This protein binds this small molecule.
Small molecule (SMILES): O=c1ccc2nc3ccc(O)cc3oc-2c1

Sequence of chain 1.B:
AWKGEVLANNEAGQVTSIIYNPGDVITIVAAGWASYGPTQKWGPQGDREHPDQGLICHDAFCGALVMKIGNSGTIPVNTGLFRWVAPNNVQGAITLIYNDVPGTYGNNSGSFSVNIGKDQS

Binding-site contacts:
Ligand atom C29 contacts residue HIS50 of chain 1.B at 3.1 Å.
Ligand atom C23 contacts residue PRO51 of chain 1.B at 4.4 Å (hydrophobic).
Ligand atom O6 contacts residue TYR36 of chain 1.B at 3.7 Å.
Ligand atom C28 contacts residue HIS50 of chain 1.B at 3.3 Å.
Ligand atom O6 contacts residue GAL1 of chain 1.J at 1.4 Å.
Ligand atom C30 contacts residue GAL1 of chain 1.J at 2.3 Å.
Ligand atom C27 contacts residue HIS50 of chain 1.B at 4.2 Å.
Ligand atom C31 contacts residue GAL1 of chain 1.J at 3.5 Å.
Ligand atom C24 contacts residue PRO51 of chain 1.B at 3.9 Å (hydrophobic).
Ligand atom O4 contacts residue PRO51 of chain 1.B at 4.5 Å.
Ligand atom C29 contacts residue GAL1 of chain 1.J at 2.7 Å.
Ligand atom C31 contacts residue HIS50 of chain 1.B at 4.5 Å.
Ligand atom C28 contacts residue GLN53 of chain 1.B at 4.5 Å.
Ligand atom C29 contacts residue GLN53 of chain 1.B at 4.1 Å.
Ligand atom O5 contacts residue GLN53 of chain 1.B at 3.8 Å.
Ligand atom C30 contacts residue HIS50 of chain 1.B at 3.7 Å.
Ligand atom O6 contacts residue PRO38 of chain 1.B at 4.1 Å.
Ligand atom C25 contacts residue HIS50 of chain 1.B at 4.4 Å.
Ligand atom C31 contacts residue PRO38 of chain 1.B at 4.2 Å (hydrophobic).
Ligand atom C25 contacts residue GLN53 of chain 1.B at 4.1 Å.
Ligand atom O6 contacts residue HIS50 of chain 1.B at 4.2 Å.
Ligand atom C24 contacts residue GLN53 of chain 1.B at 3.5 Å.
Ligand atom O5 contacts residue HIS50 of chain 1.B at 3.5 Å.
Ligand atom C30 contacts residue TYR36 of chain 1.B at 4.2 Å (hydrophobic).
Ligand atom C28 contacts residue GAL1 of chain 1.J at 4.1 Å.